Sequence of chain 1.B:
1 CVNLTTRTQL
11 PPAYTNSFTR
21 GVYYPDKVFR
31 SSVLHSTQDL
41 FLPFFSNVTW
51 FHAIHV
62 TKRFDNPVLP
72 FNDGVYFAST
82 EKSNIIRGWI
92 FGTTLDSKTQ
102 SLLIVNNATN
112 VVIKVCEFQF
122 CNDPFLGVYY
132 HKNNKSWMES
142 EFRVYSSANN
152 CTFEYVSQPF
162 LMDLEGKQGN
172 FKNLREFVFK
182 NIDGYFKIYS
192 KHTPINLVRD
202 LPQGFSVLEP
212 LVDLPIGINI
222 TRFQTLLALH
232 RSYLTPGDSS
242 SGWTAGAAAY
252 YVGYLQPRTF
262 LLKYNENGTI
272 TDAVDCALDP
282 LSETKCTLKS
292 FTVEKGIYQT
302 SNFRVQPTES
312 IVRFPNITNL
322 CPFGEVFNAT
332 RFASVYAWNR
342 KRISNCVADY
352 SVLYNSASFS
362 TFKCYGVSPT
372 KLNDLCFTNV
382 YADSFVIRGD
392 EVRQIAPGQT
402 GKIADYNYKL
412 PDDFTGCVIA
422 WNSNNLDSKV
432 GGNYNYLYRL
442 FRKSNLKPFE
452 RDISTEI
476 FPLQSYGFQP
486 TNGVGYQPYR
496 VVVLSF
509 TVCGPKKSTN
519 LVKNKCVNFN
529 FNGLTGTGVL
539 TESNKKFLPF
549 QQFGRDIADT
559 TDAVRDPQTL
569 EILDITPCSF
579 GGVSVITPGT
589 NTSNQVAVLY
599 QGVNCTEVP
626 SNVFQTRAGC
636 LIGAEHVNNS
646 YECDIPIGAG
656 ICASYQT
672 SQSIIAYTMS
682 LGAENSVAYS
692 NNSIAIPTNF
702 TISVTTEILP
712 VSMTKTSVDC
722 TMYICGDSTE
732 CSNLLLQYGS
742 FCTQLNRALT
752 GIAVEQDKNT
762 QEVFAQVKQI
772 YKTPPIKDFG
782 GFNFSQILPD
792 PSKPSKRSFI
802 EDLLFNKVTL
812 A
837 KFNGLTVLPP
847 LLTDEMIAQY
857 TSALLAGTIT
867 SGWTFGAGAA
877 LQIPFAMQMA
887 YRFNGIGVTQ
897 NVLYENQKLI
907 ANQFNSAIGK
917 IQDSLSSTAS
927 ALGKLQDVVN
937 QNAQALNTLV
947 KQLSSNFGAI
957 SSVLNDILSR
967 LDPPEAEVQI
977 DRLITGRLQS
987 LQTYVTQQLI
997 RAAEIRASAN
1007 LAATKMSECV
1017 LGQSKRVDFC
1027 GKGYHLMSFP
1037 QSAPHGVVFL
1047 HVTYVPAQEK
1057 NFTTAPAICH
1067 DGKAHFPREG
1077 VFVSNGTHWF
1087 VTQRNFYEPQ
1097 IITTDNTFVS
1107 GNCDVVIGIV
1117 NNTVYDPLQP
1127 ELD

Binding-site contacts:
Ligand atom C2 contacts residue ASN602 of chain 1.B at 2.6 Å.
Ligand atom C7 contacts residue THR604 of chain 1.B at 3.9 Å.
Ligand atom N2 contacts residue THR604 of chain 1.B at 4.4 Å.
Ligand atom C5 contacts residue ASN602 of chain 1.B at 3.6 Å.
Ligand atom C4 contacts residue ASN602 of chain 1.B at 3.7 Å.
Ligand atom N2 contacts residue ASN602 of chain 1.B at 3.8 Å.
Ligand atom O5 contacts residue ASN602 of chain 1.B at 2.4 Å (h-bond).
Ligand atom O3 contacts residue GLN630 of chain 1.B at 3.5 Å.
Ligand atom C3 contacts residue ASN602 of chain 1.B at 3.4 Å.
Ligand atom O3 contacts residue ASN602 of chain 1.B at 2.6 Å (h-bond).
Ligand atom C2 contacts residue THR604 of chain 1.B at 4.2 Å.
Ligand atom C1 contacts residue THR604 of chain 1.B at 4.5 Å.
Ligand atom O7 contacts residue ASN602 of chain 1.B at 3.9 Å.
Ligand atom C1 contacts residue ASN602 of chain 1.B at 1.4 Å.
Ligand atom C7 contacts residue ASN602 of chain 1.B at 4.3 Å.
Ligand atom O7 contacts residue THR604 of chain 1.B at 3.1 Å.

The small molecule below binds the protein below.
Small molecule (SMILES): CC(=O)N[C@@H]1[C@@H](O)[C@H](O)[C@@H](CO)O[C@H]1O